Sequence of chain 1.A:
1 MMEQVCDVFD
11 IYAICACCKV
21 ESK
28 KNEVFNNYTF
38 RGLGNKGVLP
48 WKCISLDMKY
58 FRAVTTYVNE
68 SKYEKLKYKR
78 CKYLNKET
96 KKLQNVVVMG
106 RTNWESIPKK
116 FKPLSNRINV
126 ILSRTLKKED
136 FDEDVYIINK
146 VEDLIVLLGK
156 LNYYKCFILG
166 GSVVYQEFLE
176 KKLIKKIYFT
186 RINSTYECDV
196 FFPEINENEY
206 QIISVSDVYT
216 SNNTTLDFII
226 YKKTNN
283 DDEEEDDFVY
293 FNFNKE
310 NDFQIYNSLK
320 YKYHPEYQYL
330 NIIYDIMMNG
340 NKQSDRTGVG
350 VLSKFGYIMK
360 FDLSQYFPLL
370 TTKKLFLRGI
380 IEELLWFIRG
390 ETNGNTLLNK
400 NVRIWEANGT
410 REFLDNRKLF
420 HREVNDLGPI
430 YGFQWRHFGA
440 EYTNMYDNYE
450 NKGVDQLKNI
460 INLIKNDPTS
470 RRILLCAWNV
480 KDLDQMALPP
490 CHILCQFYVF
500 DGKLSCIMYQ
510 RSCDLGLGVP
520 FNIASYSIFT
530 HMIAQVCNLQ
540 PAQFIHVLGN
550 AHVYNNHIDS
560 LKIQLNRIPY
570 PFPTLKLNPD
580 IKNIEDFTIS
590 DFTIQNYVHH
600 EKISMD

The small molecule below binds the protein below.
Small molecule (SMILES): CCc1nc(N)nc(N)c1OCCCOc1cccc(-c2c(N)nc(N)nc2CC)c1

Binding-site contacts:
Ligand atom N29 contacts residue THR185 of chain 1.A at 3.5 Å (h-bond).
Ligand atom C30 contacts residue ASP54 of chain 1.A at 3.3 Å.
Ligand atom C25 contacts residue ALA16 of chain 1.A at 3.6 Å (hydrophobic).
Ligand atom C31 contacts residue ASP54 of chain 1.A at 3.4 Å.
Ligand atom C25 contacts residue ASP54 of chain 1.A at 3.5 Å.
Ligand atom N1 contacts residue PHE116 of chain 1.A at 3.6 Å.
Ligand atom N29 contacts residue ASP54 of chain 1.A at 2.7 Å (salt-bridge).
Ligand atom N26 contacts residue CYS15 of chain 1.A at 3.2 Å.
Ligand atom C27 contacts residue ILE14 of chain 1.A at 3.8 Å (hydrophobic).
Ligand atom N26 contacts residue ALA16 of chain 1.A at 3.6 Å.
Ligand atom N28 contacts residue LEU164 of chain 1.A at 2.9 Å (h-bond).
Ligand atom N26 contacts residue ILE14 of chain 1.A at 3.6 Å.
Ligand atom C12 contacts residue PRO113 of chain 1.A at 3.5 Å (hydrophobic).
Ligand atom N28 contacts residue TYR170 of chain 1.A at 3.5 Å (h-bond).
Ligand atom C20 contacts residue PHE58 of chain 1.A at 3.8 Å (hydrophobic).
Ligand atom C2 contacts residue PHE116 of chain 1.A at 3.6 Å (hydrophobic).
Ligand atom O21 contacts residue NAP1 of chain 1.D at 3.7 Å.
Ligand atom C5 contacts residue MET55 of chain 1.A at 3.6 Å (hydrophobic).
Ligand atom C27 contacts residue PHE58 of chain 1.A at 3.6 Å (hydrophobic).
Ligand atom C10 contacts residue PHE58 of chain 1.A at 3.7 Å (hydrophobic).
Ligand atom N7 contacts residue PHE116 of chain 1.A at 3.3 Å.
Ligand atom C13 contacts residue SER111 of chain 1.A at 3.6 Å.
Ligand atom C19 contacts residue NAP1 of chain 1.D at 3.8 Å.
Ligand atom C31 contacts residue LEU46 of chain 1.A at 3.7 Å (hydrophobic).
Ligand atom N3 contacts residue PHE116 of chain 1.A at 3.5 Å.
Ligand atom C23 contacts residue ASP54 of chain 1.A at 3.4 Å.
Ligand atom C27 contacts residue NAP1 of chain 1.D at 3.6 Å.
Ligand atom N26 contacts residue PHE58 of chain 1.A at 3.6 Å.
Ligand atom N28 contacts residue NAP1 of chain 1.D at 3.5 Å.
Ligand atom C4 contacts residue PHE116 of chain 1.A at 3.7 Å (hydrophobic).
Ligand atom N28 contacts residue ILE14 of chain 1.A at 3.0 Å (h-bond).
Ligand atom C25 contacts residue CYS15 of chain 1.A at 3.4 Å (hydrophobic).
Ligand atom N29 contacts residue ILE14 of chain 1.A at 3.6 Å.
Ligand atom N29 contacts residue ALA16 of chain 1.A at 3.7 Å.
Ligand atom C9 contacts residue ILE112 of chain 1.A at 3.8 Å (hydrophobic).
Ligand atom C4 contacts residue MET55 of chain 1.A at 3.6 Å (hydrophobic).
Ligand atom C22 contacts residue PHE58 of chain 1.A at 3.8 Å (hydrophobic).
Ligand atom N24 contacts residue ASP54 of chain 1.A at 2.6 Å (salt-bridge).
Ligand atom N29 contacts residue CYS15 of chain 1.A at 2.9 Å (h-bond).
Ligand atom C19 contacts residue ASN108 of chain 1.A at 3.4 Å.